Binding-site contacts:
Ligand atom N2 contacts residue ASN331 of chain 1.C at 3.0 Å (h-bond).
Ligand atom C7 contacts residue ASN331 of chain 1.C at 3.4 Å.
Ligand atom C5 contacts residue ASN331 of chain 1.C at 3.8 Å.
Ligand atom C4 contacts residue ASN331 of chain 1.C at 4.4 Å.
Ligand atom C8 contacts residue LYS327 of chain 1.C at 4.2 Å.
Ligand atom C1 contacts residue TRP387 of chain 1.C at 4.3 Å (hydrophobic).
Ligand atom C2 contacts residue ASN331 of chain 1.C at 2.5 Å.
Ligand atom C5 contacts residue TRP387 of chain 1.C at 4.3 Å (hydrophobic).
Ligand atom C1 contacts residue ASN331 of chain 1.C at 1.5 Å.
Ligand atom O5 contacts residue TRP387 of chain 1.C at 4.2 Å.
Ligand atom C8 contacts residue ASN331 of chain 1.C at 4.0 Å.
Ligand atom C3 contacts residue ASN331 of chain 1.C at 3.9 Å.
Ligand atom O5 contacts residue ASN331 of chain 1.C at 2.5 Å (h-bond).
Ligand atom O7 contacts residue ASN331 of chain 1.C at 3.4 Å (h-bond).

Sequence of chain 1.C:
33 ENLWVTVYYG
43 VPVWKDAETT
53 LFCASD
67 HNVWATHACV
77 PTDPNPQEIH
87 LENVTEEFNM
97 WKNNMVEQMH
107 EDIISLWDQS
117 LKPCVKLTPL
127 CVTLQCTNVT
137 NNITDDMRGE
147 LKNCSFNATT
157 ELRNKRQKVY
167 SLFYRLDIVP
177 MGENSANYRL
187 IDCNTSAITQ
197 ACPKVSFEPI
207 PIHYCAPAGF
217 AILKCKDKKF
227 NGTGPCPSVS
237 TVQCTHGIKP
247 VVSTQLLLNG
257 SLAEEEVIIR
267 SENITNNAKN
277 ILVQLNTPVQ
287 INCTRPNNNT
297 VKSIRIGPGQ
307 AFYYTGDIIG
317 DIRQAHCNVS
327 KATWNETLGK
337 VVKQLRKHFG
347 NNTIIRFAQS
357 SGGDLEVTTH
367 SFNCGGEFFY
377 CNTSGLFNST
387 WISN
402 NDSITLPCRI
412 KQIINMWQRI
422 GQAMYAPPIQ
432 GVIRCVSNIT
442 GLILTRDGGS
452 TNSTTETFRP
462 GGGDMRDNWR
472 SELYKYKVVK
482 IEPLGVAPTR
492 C

A protein and the small-molecule ligand that binds it are described below.
Small molecule (SMILES): CC(=O)N[C@@H]1[C@@H](O)[C@H](O)[C@@H](CO)O[C@H]1O